Binding-site contacts:
Ligand atom O4' contacts residue SER606 of chain 1.A at 3.8 Å.
Ligand atom C8 contacts residue LEU433 of chain 1.A at 3.2 Å (hydrophobic).
Ligand atom O3' contacts residue ARG611 of chain 1.A at 3.1 Å (salt-bridge).
Ligand atom N6 contacts residue LEU434 of chain 1.A at 3.8 Å.
Ligand atom OP1 contacts residue LYS661 of chain 1.A at 3.5 Å.
Ligand atom OP1 contacts residue GLY778 of chain 1.A at 3.8 Å.
Ligand atom P contacts residue ARG611 of chain 1.A at 3.4 Å.
Ligand atom OP1 contacts residue ARG611 of chain 1.A at 2.6 Å (salt-bridge).
Ligand atom C4 contacts residue LEU434 of chain 1.A at 3.6 Å (hydrophobic).
Ligand atom O2' contacts residue SER606 of chain 1.A at 3.0 Å (h-bond).
Ligand atom O2' contacts residue LYS603 of chain 1.A at 3.6 Å.
Ligand atom O6 contacts residue ILE447 of chain 1.A at 3.8 Å.
Ligand atom O3' contacts residue GLY778 of chain 1.A at 3.2 Å (h-bond).
Ligand atom OP1 contacts residue LYS661 of chain 1.A at 3.0 Å (salt-bridge).
Ligand atom C5' contacts residue LEU776 of chain 1.A at 3.6 Å (hydrophobic).
Ligand atom N2 contacts residue PHE569 of chain 1.A at 3.3 Å.
Ligand atom N1 contacts residue LEU434 of chain 1.A at 3.8 Å.
Ligand atom OP2 contacts residue LYS661 of chain 1.A at 3.0 Å.
Ligand atom C6 contacts residue LYS698 of chain 1.A at 3.5 Å.
Ligand atom O2' contacts residue MET605 of chain 1.A at 3.6 Å.
Ligand atom OP1 contacts residue LYS603 of chain 1.A at 3.0 Å (salt-bridge).
Ligand atom O6 contacts residue LYS698 of chain 1.A at 2.7 Å (salt-bridge).
Ligand atom O4' contacts residue VAL604 of chain 1.A at 3.2 Å (h-bond).
Ligand atom OP1 contacts residue MET662 of chain 1.A at 2.9 Å (h-bond).
Ligand atom O4' contacts residue MET430 of chain 1.A at 3.6 Å.
Ligand atom C5 contacts residue LYS698 of chain 1.A at 3.7 Å.
Ligand atom O3' contacts residue LYS603 of chain 1.A at 3.5 Å.
Ligand atom O2' contacts residue VAL604 of chain 1.A at 2.9 Å (h-bond).
Ligand atom N7 contacts residue LYS698 of chain 1.A at 3.2 Å (salt-bridge).
Ligand atom O3' contacts residue MET605 of chain 1.A at 3.5 Å.
Ligand atom C6 contacts residue ILE447 of chain 1.A at 3.8 Å (hydrophobic).
Ligand atom N3 contacts residue SER606 of chain 1.A at 3.6 Å.
Ligand atom O2' contacts residue GLY778 of chain 1.A at 3.6 Å.
Ligand atom C4' contacts residue MET605 of chain 1.A at 3.5 Å (hydrophobic).
Ligand atom C2 contacts residue LEU434 of chain 1.A at 3.5 Å (hydrophobic).
Ligand atom C5' contacts residue ARG611 of chain 1.A at 3.4 Å.
Ligand atom N7 contacts residue LEU433 of chain 1.A at 3.4 Å.
Ligand atom N3 contacts residue LEU434 of chain 1.A at 3.1 Å.
Ligand atom OP1 contacts residue ASN335 of chain 1.A at 3.3 Å (h-bond).
Ligand atom O2' contacts residue ARG611 of chain 1.A at 3.4 Å.

The small molecule below binds the protein below.
Small molecule (SMILES): Nc1nc(=O)c2ncn([C@@H]3O[C@H](CO[P](=O)(O)O[C@H]4[C@@H](O)[C@H](n5cnc6c(N)ncnc65)O[C@@H]4CO[P](=O)(O)O[C@H]4[C@@H](O)[C@H](n5ccc(=O)[nH]c5=O)O[C@@H]4CO[P](=O)(O)O[C@H]4[C@@H](O)[C@H](n5cnc6c(=O)nc(N)[nH]c65)O[C@@H]4CO[P](=O)(O)O[C@H]4[C@@H](O)[C@H](n5cnc6c(N)ncnc65)O[C@@H]4COP(=O)=O)[C@@H](O)[C@H]3O)c2[nH]1

Sequence of chain 1.A:
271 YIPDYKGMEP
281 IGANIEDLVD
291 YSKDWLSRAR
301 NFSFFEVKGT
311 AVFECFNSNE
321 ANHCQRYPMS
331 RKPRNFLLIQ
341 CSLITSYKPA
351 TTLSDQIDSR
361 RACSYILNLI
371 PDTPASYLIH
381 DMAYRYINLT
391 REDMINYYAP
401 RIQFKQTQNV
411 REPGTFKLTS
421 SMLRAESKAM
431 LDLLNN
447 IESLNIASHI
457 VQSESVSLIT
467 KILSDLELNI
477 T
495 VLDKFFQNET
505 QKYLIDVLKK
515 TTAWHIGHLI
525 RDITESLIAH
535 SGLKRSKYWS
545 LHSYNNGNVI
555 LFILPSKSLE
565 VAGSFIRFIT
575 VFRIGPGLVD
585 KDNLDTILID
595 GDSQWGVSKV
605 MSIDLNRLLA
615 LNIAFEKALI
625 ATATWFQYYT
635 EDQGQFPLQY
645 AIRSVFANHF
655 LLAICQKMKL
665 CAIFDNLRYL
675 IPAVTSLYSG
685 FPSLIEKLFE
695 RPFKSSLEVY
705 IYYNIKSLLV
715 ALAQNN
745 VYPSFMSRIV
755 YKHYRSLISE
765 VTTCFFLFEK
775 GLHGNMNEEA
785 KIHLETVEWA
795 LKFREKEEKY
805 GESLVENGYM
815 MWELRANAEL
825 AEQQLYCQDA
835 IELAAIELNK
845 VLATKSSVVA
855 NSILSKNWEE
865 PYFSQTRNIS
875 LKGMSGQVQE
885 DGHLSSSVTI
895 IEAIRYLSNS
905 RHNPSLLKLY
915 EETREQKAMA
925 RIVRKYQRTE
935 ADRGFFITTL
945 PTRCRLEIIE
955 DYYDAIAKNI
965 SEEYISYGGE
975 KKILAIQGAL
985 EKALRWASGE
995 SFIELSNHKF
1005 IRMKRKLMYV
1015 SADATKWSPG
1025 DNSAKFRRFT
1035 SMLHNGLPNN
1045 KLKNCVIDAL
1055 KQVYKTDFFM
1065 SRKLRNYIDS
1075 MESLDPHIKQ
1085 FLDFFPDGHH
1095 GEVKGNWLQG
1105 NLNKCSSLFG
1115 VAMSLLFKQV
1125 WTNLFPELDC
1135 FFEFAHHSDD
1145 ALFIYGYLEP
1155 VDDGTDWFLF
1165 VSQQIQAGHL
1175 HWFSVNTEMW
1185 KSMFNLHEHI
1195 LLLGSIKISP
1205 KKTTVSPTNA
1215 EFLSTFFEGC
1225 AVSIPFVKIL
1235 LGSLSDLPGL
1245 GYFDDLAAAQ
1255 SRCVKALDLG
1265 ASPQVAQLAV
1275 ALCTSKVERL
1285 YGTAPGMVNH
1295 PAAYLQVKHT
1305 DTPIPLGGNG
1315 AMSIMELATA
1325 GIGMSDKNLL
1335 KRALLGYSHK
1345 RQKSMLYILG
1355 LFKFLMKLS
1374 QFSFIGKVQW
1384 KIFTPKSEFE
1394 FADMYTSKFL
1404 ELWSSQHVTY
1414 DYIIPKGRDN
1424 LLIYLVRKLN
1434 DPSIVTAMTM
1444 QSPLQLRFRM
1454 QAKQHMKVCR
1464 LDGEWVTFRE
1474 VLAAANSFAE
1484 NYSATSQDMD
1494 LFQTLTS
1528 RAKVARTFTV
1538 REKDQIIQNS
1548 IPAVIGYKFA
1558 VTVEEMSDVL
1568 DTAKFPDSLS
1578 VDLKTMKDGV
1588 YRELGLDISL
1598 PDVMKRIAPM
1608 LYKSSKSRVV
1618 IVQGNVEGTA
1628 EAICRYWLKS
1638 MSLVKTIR